Sequence of chain 2.E:
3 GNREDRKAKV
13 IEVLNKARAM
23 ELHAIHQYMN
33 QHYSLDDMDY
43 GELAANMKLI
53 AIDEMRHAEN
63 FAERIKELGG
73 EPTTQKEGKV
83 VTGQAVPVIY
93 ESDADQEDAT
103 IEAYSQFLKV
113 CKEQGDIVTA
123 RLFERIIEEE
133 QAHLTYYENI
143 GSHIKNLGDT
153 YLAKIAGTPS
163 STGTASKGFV

Binding-site contacts:
Ligand atom C1B contacts residue MET57 of chain 2.E at 3.3 Å (hydrophobic).
Ligand atom NB contacts residue MET57 of chain 2.E at 2.8 Å (h-bond).
Ligand atom O2D contacts residue ARG20 of chain 2.F at 3.2 Å (salt-bridge).
Ligand atom O1A contacts residue ARG20 of chain 2.E at 2.8 Å (salt-bridge).
Ligand atom O1B contacts residue LYS50 of chain 2.F at 2.9 Å (salt-bridge).
Ligand atom O1A contacts residue TYR35 of chain 2.F at 2.3 Å (h-bond).
Ligand atom O1D contacts residue ARG20 of chain 2.F at 3.4 Å (salt-bridge).
Ligand atom C3C contacts residue SER168 of chain 2.E at 3.4 Å.
Ligand atom CBC contacts residue SER168 of chain 2.E at 3.0 Å.
Ligand atom CGA contacts residue ARG20 of chain 2.E at 3.2 Å.
Ligand atom FE contacts residue MET57 of chain 2.F at 2.4 Å.
Ligand atom CGC contacts residue SER168 of chain 2.F at 1.4 Å.
Ligand atom C2C contacts residue SER168 of chain 2.E at 3.3 Å.
Ligand atom NA contacts residue MET57 of chain 2.E at 3.2 Å (h-bond).
Ligand atom O2D contacts residue TYR35 of chain 2.E at 2.4 Å (h-bond).
Ligand atom O2C contacts residue SER168 of chain 2.F at 1.5 Å.
Ligand atom NC contacts residue MET57 of chain 2.F at 3.1 Å (h-bond).
Ligand atom C1D contacts residue MET57 of chain 2.F at 3.3 Å (hydrophobic).
Ligand atom O1D contacts residue MET31 of chain 2.E at 3.4 Å.
Ligand atom NA contacts residue MET57 of chain 2.F at 3.2 Å (h-bond).
Ligand atom CAC contacts residue SER168 of chain 2.E at 2.8 Å.
Ligand atom NB contacts residue MET57 of chain 2.F at 3.3 Å (h-bond).
Ligand atom ND contacts residue MET57 of chain 2.F at 3.2 Å (h-bond).
Ligand atom NC contacts residue MET57 of chain 2.E at 2.9 Å (h-bond).
Ligand atom CGD contacts residue MET31 of chain 2.E at 3.4 Å (hydrophobic).
Ligand atom CMB contacts residue GLU61 of chain 2.E at 3.4 Å.
Ligand atom CGA contacts residue TYR35 of chain 2.F at 3.3 Å (hydrophobic).
Ligand atom O1C contacts residue LYS169 of chain 2.F at 3.1 Å (salt-bridge).
Ligand atom O1C contacts residue SER168 of chain 2.F at 1.8 Å.
Ligand atom CMD contacts residue MET57 of chain 2.F at 3.1 Å (hydrophobic).
Ligand atom CBB contacts residue SER168 of chain 2.F at 2.9 Å.
Ligand atom CMC contacts residue SER168 of chain 2.E at 3.1 Å.
Ligand atom CGB contacts residue SER168 of chain 2.F at 3.0 Å.
Ligand atom C1C contacts residue MET57 of chain 2.E at 3.4 Å (hydrophobic).
Ligand atom CMD contacts residue GLU61 of chain 2.F at 3.4 Å.
Ligand atom CBC contacts residue SER168 of chain 2.F at 2.8 Å.
Ligand atom ND contacts residue MET57 of chain 2.E at 3.2 Å (h-bond).
Ligand atom O2A contacts residue ARG20 of chain 2.E at 2.7 Å (salt-bridge).
Ligand atom FE contacts residue MET57 of chain 2.E at 2.4 Å.
Ligand atom O2B contacts residue SER168 of chain 2.F at 2.6 Å (h-bond).

Sequence of chain 2.F:
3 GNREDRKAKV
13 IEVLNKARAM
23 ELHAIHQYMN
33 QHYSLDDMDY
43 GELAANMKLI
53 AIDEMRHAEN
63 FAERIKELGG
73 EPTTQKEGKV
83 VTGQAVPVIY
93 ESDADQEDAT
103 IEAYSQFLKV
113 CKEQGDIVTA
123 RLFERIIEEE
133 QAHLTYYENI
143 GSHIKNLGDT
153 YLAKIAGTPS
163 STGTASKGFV

A small-molecule ligand and the protein it binds are described below.
Small molecule (SMILES): CC1=C(CCC(=O)O)C2=Cc3c(CCC(=O)O)c(C)c4n3[Fe@]35n6c(c(C)c(CCC(=O)O)c6=CC1=[N+]23)=CC1=[N+]5C(=C4)C(C)=C1CCC(=O)O